Binding-site contacts:
Ligand atom CG contacts residue GLU63 of chain 1.D at 3.5 Å.
Ligand atom O contacts residue TRP147 of chain 1.D at 2.9 Å (h-bond).
Ligand atom O contacts residue TYR159 of chain 1.D at 2.6 Å (h-bond).
Ligand atom CD1 contacts residue VAL67 of chain 1.D at 3.6 Å (hydrophobic).
Ligand atom CA contacts residue GOL1 of chain 1.Z at 3.6 Å.
Ligand atom CB contacts residue TYR99 of chain 1.D at 3.5 Å (hydrophobic).
Ligand atom CD2 contacts residue TYR7 of chain 1.D at 3.6 Å (hydrophobic).
Ligand atom CD2 contacts residue TYR99 of chain 1.D at 3.3 Å (hydrophobic).
Ligand atom CG2 contacts residue ASP77 of chain 1.D at 3.4 Å.
Ligand atom N contacts residue TYR99 of chain 1.D at 2.9 Å (h-bond).
Ligand atom N contacts residue TYR7 of chain 1.D at 2.8 Å (h-bond).
Ligand atom O contacts residue THR73 of chain 1.D at 3.4 Å.
Ligand atom C contacts residue TYR84 of chain 1.D at 3.6 Å (hydrophobic).
Ligand atom CG1 contacts residue TRP147 of chain 1.D at 3.5 Å (hydrophobic).
Ligand atom CA contacts residue ASP77 of chain 1.D at 3.5 Å.
Ligand atom CA contacts residue GLU63 of chain 1.D at 3.5 Å.
Ligand atom CB contacts residue GLU63 of chain 1.D at 3.5 Å.
Ligand atom O contacts residue HIS70 of chain 1.D at 3.3 Å.
Ligand atom O contacts residue LYS146 of chain 1.D at 2.6 Å (salt-bridge).
Ligand atom C contacts residue TYR7 of chain 1.D at 3.4 Å (hydrophobic).
Ligand atom OXT contacts residue LYS146 of chain 1.D at 3.2 Å (salt-bridge).
Ligand atom C contacts residue TYR159 of chain 1.D at 3.6 Å (hydrophobic).
Ligand atom O contacts residue TYR7 of chain 1.D at 3.5 Å.
Ligand atom O contacts residue THR80 of chain 1.D at 3.5 Å.
Ligand atom C contacts residue LYS146 of chain 1.D at 3.3 Å.
Ligand atom CA contacts residue TYR159 of chain 1.D at 3.5 Å (hydrophobic).
Ligand atom O contacts residue GOL1 of chain 1.Z at 3.6 Å (h-bond).
Ligand atom CD1 contacts residue GLU63 of chain 1.D at 3.5 Å.
Ligand atom N contacts residue GOL1 of chain 1.Z at 3.0 Å (h-bond).
Ligand atom N contacts residue TYR159 of chain 1.D at 3.5 Å.
Ligand atom OXT contacts residue TYR84 of chain 1.D at 2.7 Å (h-bond).
Ligand atom CA contacts residue TYR7 of chain 1.D at 3.3 Å (hydrophobic).
Ligand atom O contacts residue GOL1 of chain 1.Z at 3.0 Å (h-bond).
Ligand atom OXT contacts residue THR143 of chain 1.D at 2.9 Å (h-bond).
Ligand atom N contacts residue ASP77 of chain 1.D at 2.9 Å (salt-bridge).
Ligand atom CB contacts residue TRP167 of chain 1.D at 3.6 Å (hydrophobic).
Ligand atom C contacts residue GLU63 of chain 1.D at 3.6 Å.
Ligand atom N contacts residue TYR171 of chain 1.D at 2.8 Å (h-bond).
Ligand atom CD1 contacts residue TYR159 of chain 1.D at 3.6 Å (hydrophobic).
Ligand atom N contacts residue GLU63 of chain 1.D at 2.9 Å (salt-bridge).

Sequence of chain 1.D:
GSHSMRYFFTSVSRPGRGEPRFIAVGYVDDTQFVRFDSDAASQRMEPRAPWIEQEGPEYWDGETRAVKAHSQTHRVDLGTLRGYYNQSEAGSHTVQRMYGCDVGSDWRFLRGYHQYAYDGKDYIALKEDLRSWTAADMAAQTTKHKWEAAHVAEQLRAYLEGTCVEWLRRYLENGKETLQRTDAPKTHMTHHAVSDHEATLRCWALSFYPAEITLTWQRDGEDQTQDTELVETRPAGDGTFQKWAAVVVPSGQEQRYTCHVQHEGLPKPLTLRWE

This small molecule binds to this protein.
Small molecule (SMILES): CC(C)C[C@H](NC(=O)[C@@H](N)CC(C)C)C(=O)N[C@@H](Cc1ccccc1)C(=O)NCC(=O)N[C@@H](Cc1ccc(O)cc1)C(=O)N1CCC[C@H]1C(=O)N[C@H](C(=O)N[C@@H](Cc1ccc(O)cc1)C(=O)N[C@H](C(=O)O)C(C)C)C(C)C